Sequence of chain 1.A:
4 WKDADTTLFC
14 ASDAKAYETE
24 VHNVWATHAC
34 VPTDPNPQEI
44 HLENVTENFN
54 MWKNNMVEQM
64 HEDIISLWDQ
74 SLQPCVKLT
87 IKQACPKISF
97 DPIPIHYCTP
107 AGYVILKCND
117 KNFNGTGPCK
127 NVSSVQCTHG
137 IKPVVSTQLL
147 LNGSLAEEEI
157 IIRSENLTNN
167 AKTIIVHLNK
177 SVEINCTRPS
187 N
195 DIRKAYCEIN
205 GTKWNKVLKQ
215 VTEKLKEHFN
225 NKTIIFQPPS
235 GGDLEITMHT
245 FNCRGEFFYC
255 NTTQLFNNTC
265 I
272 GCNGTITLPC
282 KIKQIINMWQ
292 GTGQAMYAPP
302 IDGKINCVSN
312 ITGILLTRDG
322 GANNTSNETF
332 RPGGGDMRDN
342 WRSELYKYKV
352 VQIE

Binding-site contacts:
Ligand atom N2 contacts residue ASN225 of chain 1.A at 2.9 Å (h-bond).
Ligand atom C8 contacts residue ASN225 of chain 1.A at 4.0 Å.
Ligand atom C2 contacts residue ASN225 of chain 1.A at 2.4 Å.
Ligand atom C8 contacts residue ASN224 of chain 1.A at 3.7 Å.
Ligand atom C7 contacts residue ASN224 of chain 1.A at 4.3 Å.
Ligand atom C3 contacts residue ASN225 of chain 1.A at 3.8 Å.
Ligand atom C7 contacts residue ASN225 of chain 1.A at 3.0 Å.
Ligand atom C5 contacts residue ASN225 of chain 1.A at 3.7 Å.
Ligand atom O5 contacts residue ASN225 of chain 1.A at 2.4 Å (h-bond).
Ligand atom C4 contacts residue ASN225 of chain 1.A at 4.2 Å.
Ligand atom O7 contacts residue ASN225 of chain 1.A at 2.6 Å (h-bond).
Ligand atom C1 contacts residue ASN225 of chain 1.A at 1.4 Å.
Ligand atom O7 contacts residue ASN224 of chain 1.A at 4.0 Å.
Ligand atom C8 contacts residue GLU221 of chain 1.A at 4.3 Å.

A small-molecule ligand and the protein it binds are described below.
Small molecule (SMILES): CC(=O)N[C@@H]1[C@@H](O)[C@H](O)[C@@H](CO)O[C@H]1O